Sequence of chain 1.A:
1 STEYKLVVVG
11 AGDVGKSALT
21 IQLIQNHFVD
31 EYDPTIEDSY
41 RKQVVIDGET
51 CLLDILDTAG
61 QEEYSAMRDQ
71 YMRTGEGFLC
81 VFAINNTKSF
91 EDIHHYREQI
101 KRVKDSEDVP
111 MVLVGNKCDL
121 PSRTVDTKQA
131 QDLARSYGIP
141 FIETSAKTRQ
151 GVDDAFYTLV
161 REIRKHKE

The protein below binds the small molecule below.
Small molecule (SMILES): C=CC(=O)N1CCN2c3nc(OC[C@@H]4C[C@@H](F)CN4C)nc4cc(-c5nc(N)cc(C)c5C(F)(F)F)c(Cl)c(c34)OC[C@@H]2C1

Binding-site contacts:
Ligand atom C20 contacts residue GLU62 of chain 1.A at 3.2 Å.
Ligand atom F2 contacts residue VAL9 of chain 1.A at 3.6 Å.
Ligand atom N contacts residue TYR64 of chain 1.A at 3.6 Å.
Ligand atom N4 contacts residue HIS95 of chain 1.A at 2.8 Å (h-bond).
Ligand atom C27 contacts residue GLY12 of chain 1.A at 3.6 Å.
Ligand atom O2 contacts residue LYS16 of chain 1.A at 3.6 Å (salt-bridge).
Ligand atom N4 contacts residue GLU62 of chain 1.A at 3.4 Å.
Ligand atom F contacts residue VAL9 of chain 1.A at 3.6 Å.
Ligand atom N6 contacts residue ARG68 of chain 1.A at 3.1 Å.
Ligand atom N3 contacts residue TYR96 of chain 1.A at 3.0 Å (h-bond).
Ligand atom C19 contacts residue TYR96 of chain 1.A at 3.5 Å (hydrophobic).
Ligand atom CL contacts residue ARG68 of chain 1.A at 3.3 Å.
Ligand atom C10 contacts residue TYR96 of chain 1.A at 3.5 Å (hydrophobic).
Ligand atom C3 contacts residue ASP69 of chain 1.A at 3.6 Å.
Ligand atom O1 contacts residue GLU62 of chain 1.A at 2.8 Å (salt-bridge).
Ligand atom C19 contacts residue HIS95 of chain 1.A at 3.5 Å.
Ligand atom O1 contacts residue HIS95 of chain 1.A at 3.2 Å (h-bond).
Ligand atom C19 contacts residue GLU62 of chain 1.A at 3.4 Å.
Ligand atom C17 contacts residue GLY60 of chain 1.A at 3.3 Å.
Ligand atom F1 contacts residue TYR96 of chain 1.A at 3.5 Å.
Ligand atom N6 contacts residue ASP69 of chain 1.A at 2.8 Å (salt-bridge).
Ligand atom C24 contacts residue HIS95 of chain 1.A at 3.5 Å.
Ligand atom C contacts residue GLN99 of chain 1.A at 3.5 Å.
Ligand atom N6 contacts residue TYR64 of chain 1.A at 3.4 Å.
Ligand atom CL contacts residue MET72 of chain 1.A at 3.5 Å.
Ligand atom F contacts residue TYR96 of chain 1.A at 3.5 Å.
Ligand atom N6 contacts residue GLU63 of chain 1.A at 2.9 Å (salt-bridge).
Ligand atom C21 contacts residue GLU62 of chain 1.A at 3.5 Å.
Ligand atom C2 contacts residue ASP69 of chain 1.A at 3.6 Å.
Ligand atom C8 contacts residue TYR64 of chain 1.A at 3.5 Å (hydrophobic).
Ligand atom C9 contacts residue TYR96 of chain 1.A at 3.5 Å (hydrophobic).
Ligand atom C18 contacts residue TYR96 of chain 1.A at 3.4 Å (hydrophobic).
Ligand atom N4 contacts residue TYR64 of chain 1.A at 3.5 Å (h-bond).
Ligand atom C25 contacts residue GLU62 of chain 1.A at 3.3 Å.
Ligand atom N5 contacts residue GLU62 of chain 1.A at 2.8 Å (salt-bridge).
Ligand atom C contacts residue VAL103 of chain 1.A at 3.5 Å (hydrophobic).
Ligand atom C24 contacts residue GLU62 of chain 1.A at 3.5 Å.
Ligand atom F1 contacts residue GLN99 of chain 1.A at 3.4 Å.
Ligand atom C28 contacts residue GLY12 of chain 1.A at 3.5 Å.
Ligand atom C26 contacts residue GLY12 of chain 1.A at 3.6 Å.